Binding-site contacts:
Ligand atom C4 contacts residue ASP27 of chain 1.A at 3.6 Å.
Ligand atom C7 contacts residue ILE94 of chain 1.A at 3.3 Å (hydrophobic).
Ligand atom C15 contacts residue PHE31 of chain 1.A at 3.5 Å (hydrophobic).
Ligand atom OE1 contacts residue LYS32 of chain 1.A at 3.9 Å.
Ligand atom O1 contacts residue ARG57 of chain 1.A at 2.7 Å (salt-bridge).
Ligand atom N8 contacts residue ILE5 of chain 1.A at 3.0 Å (h-bond).
Ligand atom C2 contacts residue ASP27 of chain 1.A at 3.7 Å.
Ligand atom N3 contacts residue ALA7 of chain 1.A at 3.4 Å.
Ligand atom O1 contacts residue LYS32 of chain 1.A at 3.7 Å.
Ligand atom NA2 contacts residue THR113 of chain 1.A at 3.5 Å (h-bond).
Ligand atom CT contacts residue LYS32 of chain 1.A at 3.9 Å.
Ligand atom N1 contacts residue ALA7 of chain 1.A at 3.8 Å.
Ligand atom N3 contacts residue ASP27 of chain 1.A at 2.9 Å (salt-bridge).
Ligand atom C2 contacts residue ALA7 of chain 1.A at 3.9 Å (hydrophobic).
Ligand atom NA2 contacts residue TRP30 of chain 1.A at 3.9 Å.
Ligand atom C13 contacts residue GLU17 of chain 1.A at 3.7 Å.
Ligand atom C7 contacts residue TYR100 of chain 1.A at 3.3 Å (hydrophobic).
Ligand atom C2 contacts residue ALA6 of chain 1.A at 3.9 Å (hydrophobic).
Ligand atom N1 contacts residue ALA6 of chain 1.A at 3.5 Å.
Ligand atom C8A contacts residue ILE5 of chain 1.A at 3.8 Å (hydrophobic).
Ligand atom N8 contacts residue ALA6 of chain 1.A at 3.8 Å.
Ligand atom N8 contacts residue TYR100 of chain 1.A at 3.5 Å (h-bond).
Ligand atom N1 contacts residue PHE31 of chain 1.A at 3.6 Å.
Ligand atom C8A contacts residue ALA7 of chain 1.A at 4.0 Å (hydrophobic).
Ligand atom C7 contacts residue ILE5 of chain 1.A at 3.7 Å (hydrophobic).
Ligand atom O4 contacts residue ASP27 of chain 1.A at 3.6 Å (salt-bridge).
Ligand atom O2 contacts residue LYS32 of chain 1.A at 3.1 Å (salt-bridge).
Ligand atom N8 contacts residue PHE31 of chain 1.A at 3.9 Å.
Ligand atom N1 contacts residue ILE5 of chain 1.A at 3.8 Å.
Ligand atom NA2 contacts residue ASP27 of chain 1.A at 2.9 Å (salt-bridge).
Ligand atom O4 contacts residue ALA7 of chain 1.A at 3.9 Å.
Ligand atom N contacts residue LEU54 of chain 1.A at 3.9 Å.
Ligand atom C8A contacts residue PHE31 of chain 1.A at 3.9 Å (hydrophobic).
Ligand atom C8A contacts residue ALA6 of chain 1.A at 3.7 Å (hydrophobic).
Ligand atom CT contacts residue ARG57 of chain 1.A at 3.2 Å.
Ligand atom O2 contacts residue ARG57 of chain 1.A at 2.5 Å (salt-bridge).
Ligand atom OE1 contacts residue LEU28 of chain 1.A at 4.0 Å.
Ligand atom O1 contacts residue PHE31 of chain 1.A at 3.5 Å.
Ligand atom C16 contacts residue PHE31 of chain 1.A at 3.3 Å (hydrophobic).
Ligand atom C4 contacts residue ALA7 of chain 1.A at 3.6 Å (hydrophobic).

The small molecule below binds the protein below.
Small molecule (SMILES): Nc1nc(=O)c2c([nH]1)NC[C@H](CCc1ccc(C(=O)N[C@@H](CCC(=O)O)C(=O)O)cc1)C2

Sequence of chain 1.A:
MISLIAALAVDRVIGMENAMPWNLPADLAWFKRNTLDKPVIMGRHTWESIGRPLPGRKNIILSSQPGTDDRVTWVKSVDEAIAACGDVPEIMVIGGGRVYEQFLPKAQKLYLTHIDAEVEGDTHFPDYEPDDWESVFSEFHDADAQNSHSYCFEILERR